Sequence of chain 1.AA:
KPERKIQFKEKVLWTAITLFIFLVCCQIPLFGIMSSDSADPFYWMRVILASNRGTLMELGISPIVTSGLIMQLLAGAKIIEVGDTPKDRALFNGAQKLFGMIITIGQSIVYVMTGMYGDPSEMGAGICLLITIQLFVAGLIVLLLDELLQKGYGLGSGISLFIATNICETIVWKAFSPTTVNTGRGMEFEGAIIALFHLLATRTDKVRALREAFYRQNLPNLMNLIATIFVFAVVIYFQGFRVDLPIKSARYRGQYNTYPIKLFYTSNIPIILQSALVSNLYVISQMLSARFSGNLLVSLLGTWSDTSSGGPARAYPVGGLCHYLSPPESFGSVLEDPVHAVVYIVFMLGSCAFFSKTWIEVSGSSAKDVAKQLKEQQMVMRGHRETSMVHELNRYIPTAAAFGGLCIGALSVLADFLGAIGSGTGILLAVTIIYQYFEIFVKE

Binding-site contacts:
Ligand atom C24 contacts residue ALA59 of chain 1.AA at 3.7 Å (hydrophobic).
Ligand atom C37 contacts residue GLU78 of chain 1.AA at 3.1 Å.
Ligand atom C21 contacts residue TYR63 of chain 1.AA at 3.5 Å (hydrophobic).
Ligand atom C16 contacts residue ARG66 of chain 1.AA at 3.6 Å.
Ligand atom C36 contacts residue TYR137 of chain 1.AA at 3.6 Å (hydrophobic).
Ligand atom C19 contacts residue PRO61 of chain 1.AA at 3.7 Å (hydrophobic).
Ligand atom O40 contacts residue MET136 of chain 1.AA at 3.7 Å.
Ligand atom N18 contacts residue PHE62 of chain 1.AA at 3.2 Å (h-bond).
Ligand atom O41 contacts residue ARG73 of chain 1.AA at 3.5 Å.
Ligand atom C24 contacts residue ARG73 of chain 1.AA at 3.8 Å.
Ligand atom C37 contacts residue ILE53 of chain 1.AA at 3.7 Å (hydrophobic).
Ligand atom C16 contacts residue PHE62 of chain 1.AA at 3.2 Å (hydrophobic).
Ligand atom C15 contacts residue MET65 of chain 1.AA at 3.6 Å (hydrophobic).
Ligand atom C25 contacts residue ALA59 of chain 1.AA at 3.2 Å (hydrophobic).
Ligand atom C01 contacts residue SER71 of chain 1.AA at 3.2 Å.
Ligand atom C28 contacts residue SER71 of chain 1.AA at 3.3 Å.
Ligand atom C36 contacts residue GLU78 of chain 1.AA at 3.3 Å.
Ligand atom C39 contacts residue TYR131 of chain 1.AA at 3.8 Å (hydrophobic).
Ligand atom C17 contacts residue PRO61 of chain 1.AA at 3.5 Å (hydrophobic).
Ligand atom O40 contacts residue PRO61 of chain 1.AA at 3.4 Å.
Ligand atom C21 contacts residue ARG66 of chain 1.AA at 3.8 Å.
Ligand atom C19 contacts residue PHE62 of chain 1.AA at 3.3 Å (hydrophobic).
Ligand atom C27 contacts residue SER71 of chain 1.AA at 3.6 Å.
Ligand atom C22 contacts residue TYR63 of chain 1.AA at 3.7 Å (hydrophobic).
Ligand atom O06 contacts residue VAL303 of chain 1.AA at 3.3 Å.
Ligand atom C08 contacts residue VAL130 of chain 1.AA at 3.7 Å (hydrophobic).
Ligand atom N35 contacts residue GLU78 of chain 1.AA at 2.9 Å (salt-bridge).
Ligand atom C27 contacts residue ARG66 of chain 1.AA at 3.6 Å.
Ligand atom O06 contacts residue PRO61 of chain 1.AA at 3.5 Å.
Ligand atom C16 contacts residue MET65 of chain 1.AA at 3.7 Å (hydrophobic).
Ligand atom C32 contacts residue MET136 of chain 1.AA at 3.6 Å (hydrophobic).
Ligand atom C17 contacts residue PHE62 of chain 1.AA at 3.4 Å (hydrophobic).
Ligand atom C34 contacts residue GLU78 of chain 1.AA at 3.3 Å.
Ligand atom C28 contacts residue ASN72 of chain 1.AA at 3.0 Å.
Ligand atom C22 contacts residue ARG66 of chain 1.AA at 3.6 Å.
Ligand atom C15 contacts residue PRO61 of chain 1.AA at 3.5 Å (hydrophobic).
Ligand atom C38 contacts residue GLU78 of chain 1.AA at 3.2 Å.
Ligand atom N18 contacts residue ARG66 of chain 1.AA at 3.3 Å.
Ligand atom C26 contacts residue ARG66 of chain 1.AA at 3.6 Å.
Ligand atom C01 contacts residue TYR131 of chain 1.AA at 3.5 Å (hydrophobic).

This small molecule binds to this protein.
Small molecule (SMILES): C=C1CN(S(=O)(=O)c2ccc(C)cc2)CCCN(CC2CCCCC2)CCCN(S(=O)(=O)c2ccc(N(C)C)cc2)C1